A protein and the small-molecule ligand that binds it are described below.
Small molecule (SMILES): C[C@](Cn1ccnn1)([C@@H](N/C=C\C=O)C(=O)O)[SH](=O)=O

Sequence of chain 1.D:
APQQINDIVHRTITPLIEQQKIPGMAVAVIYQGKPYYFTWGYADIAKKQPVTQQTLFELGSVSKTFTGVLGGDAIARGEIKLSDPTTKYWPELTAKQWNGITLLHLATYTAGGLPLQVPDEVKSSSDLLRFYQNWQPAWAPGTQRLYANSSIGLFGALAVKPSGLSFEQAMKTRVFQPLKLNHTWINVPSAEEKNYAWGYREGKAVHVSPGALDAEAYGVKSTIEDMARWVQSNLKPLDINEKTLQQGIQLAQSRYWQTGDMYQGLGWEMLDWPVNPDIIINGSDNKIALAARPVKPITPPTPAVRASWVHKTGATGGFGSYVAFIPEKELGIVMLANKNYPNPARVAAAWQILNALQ

Binding-site contacts:
Ligand atom N17 contacts residue TYR221 of chain 1.D at 4.2 Å.
Ligand atom O8 contacts residue SER64 of chain 1.D at 2.0 Å (h-bond).
Ligand atom C6 contacts residue ALA318 of chain 1.D at 4.0 Å (hydrophobic).
Ligand atom C7 contacts residue LYS67 of chain 1.D at 3.7 Å.
Ligand atom C7 contacts residue ALA318 of chain 1.D at 4.1 Å (hydrophobic).
Ligand atom N4 contacts residue ASN152 of chain 1.D at 4.0 Å.
Ligand atom O8 contacts residue GLY317 of chain 1.D at 3.7 Å.
Ligand atom C6 contacts residue PGE1 of chain 1.N at 4.0 Å.
Ligand atom C7 contacts residue ASN152 of chain 1.D at 4.2 Å.
Ligand atom C20 contacts residue TYR221 of chain 1.D at 3.5 Å (hydrophobic).
Ligand atom C9 contacts residue ALA318 of chain 1.D at 4.3 Å (hydrophobic).
Ligand atom C6 contacts residue LYS67 of chain 1.D at 4.0 Å.
Ligand atom C19 contacts residue TYR221 of chain 1.D at 3.5 Å (hydrophobic).
Ligand atom C7 contacts residue PGE1 of chain 1.N at 3.1 Å.
Ligand atom C5 contacts residue ALA318 of chain 1.D at 3.1 Å (hydrophobic).
Ligand atom C19 contacts residue GLN120 of chain 1.D at 4.0 Å.
Ligand atom C18 contacts residue TYR221 of chain 1.D at 3.3 Å (hydrophobic).
Ligand atom C19 contacts residue ASN152 of chain 1.D at 4.2 Å.
Ligand atom C3 contacts residue ALA318 of chain 1.D at 3.6 Å (hydrophobic).
Ligand atom N17 contacts residue GLN120 of chain 1.D at 3.6 Å.
Ligand atom C6 contacts residue ASN152 of chain 1.D at 3.8 Å.
Ligand atom O13 contacts residue THR319 of chain 1.D at 3.4 Å.
Ligand atom O8 contacts residue TYR150 of chain 1.D at 4.2 Å.
Ligand atom O13 contacts residue GLY320 of chain 1.D at 3.1 Å (h-bond).
Ligand atom N15 contacts residue GLN120 of chain 1.D at 3.5 Å (h-bond).
Ligand atom C18 contacts residue GLN120 of chain 1.D at 4.1 Å.
Ligand atom O8 contacts residue ALA318 of chain 1.D at 3.3 Å (h-bond).
Ligand atom C6 contacts residue SER64 of chain 1.D at 2.5 Å.
Ligand atom O8 contacts residue GLY63 of chain 1.D at 4.1 Å.
Ligand atom O8 contacts residue PGE1 of chain 1.N at 2.4 Å (h-bond).
Ligand atom C7 contacts residue TYR150 of chain 1.D at 3.7 Å (hydrophobic).
Ligand atom O11 contacts residue GLN120 of chain 1.D at 4.0 Å.
Ligand atom C6 contacts residue TYR221 of chain 1.D at 4.2 Å (hydrophobic).
Ligand atom C5 contacts residue SER64 of chain 1.D at 3.7 Å.
Ligand atom C14 contacts residue GLN120 of chain 1.D at 3.5 Å.
Ligand atom N17 contacts residue ASP123 of chain 1.D at 4.2 Å.
Ligand atom C7 contacts residue SER64 of chain 1.D at 1.4 Å.
Ligand atom N4 contacts residue ALA318 of chain 1.D at 3.7 Å.
Ligand atom C7 contacts residue GLY63 of chain 1.D at 4.3 Å.
Ligand atom N16 contacts residue GLN120 of chain 1.D at 3.2 Å (h-bond).